This protein binds this small molecule.
Small molecule (SMILES): CC(=O)N[C@H]1[C@H](O[C@H]2[C@H](O)[C@@H](NC(C)=O)CO[C@@H]2CO)O[C@H](CO)[C@@H](O)[C@@H]1O

Sequence of chain 1.A:
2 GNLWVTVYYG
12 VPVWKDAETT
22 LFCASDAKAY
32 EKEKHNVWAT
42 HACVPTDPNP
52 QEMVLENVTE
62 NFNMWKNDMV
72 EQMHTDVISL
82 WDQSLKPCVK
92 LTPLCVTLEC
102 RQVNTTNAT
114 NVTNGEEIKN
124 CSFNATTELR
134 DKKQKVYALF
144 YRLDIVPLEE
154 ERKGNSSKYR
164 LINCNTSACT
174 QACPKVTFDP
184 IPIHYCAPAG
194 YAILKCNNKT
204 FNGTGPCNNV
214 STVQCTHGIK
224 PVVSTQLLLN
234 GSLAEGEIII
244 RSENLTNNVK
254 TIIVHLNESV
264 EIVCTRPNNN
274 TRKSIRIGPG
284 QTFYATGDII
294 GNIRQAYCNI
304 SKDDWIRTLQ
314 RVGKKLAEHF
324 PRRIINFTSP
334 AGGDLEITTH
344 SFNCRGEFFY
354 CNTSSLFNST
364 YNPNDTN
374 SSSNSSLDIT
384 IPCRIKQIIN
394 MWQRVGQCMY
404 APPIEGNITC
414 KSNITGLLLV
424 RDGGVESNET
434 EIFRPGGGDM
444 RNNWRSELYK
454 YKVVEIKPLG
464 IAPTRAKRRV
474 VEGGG

Binding-site contacts:
Ligand atom O7 contacts residue ASN329 of chain 1.A at 4.4 Å.
Ligand atom C7 contacts residue ASN329 of chain 1.A at 3.9 Å.
Ligand atom O5 contacts residue THR363 of chain 1.A at 3.1 Å (h-bond).
Ligand atom N2 contacts residue ASN329 of chain 1.A at 2.9 Å (h-bond).
Ligand atom C5 contacts residue ASN329 of chain 1.A at 3.6 Å.
Ligand atom O5 contacts residue ASN329 of chain 1.A at 2.3 Å (h-bond).
Ligand atom N2 contacts residue THR433 of chain 1.A at 4.1 Å.
Ligand atom C8 contacts residue ILE435 of chain 1.A at 4.2 Å (hydrophobic).
Ligand atom O6 contacts residue ASN361 of chain 1.A at 4.4 Å.
Ligand atom C1 contacts residue THR363 of chain 1.A at 3.5 Å.
Ligand atom C3 contacts residue ASN329 of chain 1.A at 3.8 Å.
Ligand atom O6 contacts residue THR363 of chain 1.A at 4.5 Å.
Ligand atom C2 contacts residue ASN329 of chain 1.A at 2.4 Å.
Ligand atom C1 contacts residue ASN329 of chain 1.A at 1.4 Å.
Ligand atom C7 contacts residue THR433 of chain 1.A at 4.2 Å.
Ligand atom C5 contacts residue THR363 of chain 1.A at 3.2 Å.
Ligand atom C4 contacts residue ASN329 of chain 1.A at 4.2 Å.
Ligand atom C6 contacts residue THR363 of chain 1.A at 3.5 Å.
Ligand atom C8 contacts residue THR433 of chain 1.A at 3.2 Å.